Binding-site contacts:
Ligand atom O5 contacts residue GLN219 of chain 1.B at 3.7 Å.
Ligand atom O4 contacts residue LYS343 of chain 1.B at 3.8 Å.
Ligand atom O3 contacts residue TYR298 of chain 1.B at 4.2 Å.
Ligand atom C3 contacts residue GLN299 of chain 1.B at 4.2 Å.
Ligand atom O2 contacts residue GLN219 of chain 1.B at 4.3 Å.
Ligand atom O6 contacts residue VAL223 of chain 1.B at 4.0 Å.
Ligand atom O3 contacts residue LEU300 of chain 1.B at 4.4 Å.
Ligand atom C2 contacts residue GLN299 of chain 1.B at 4.3 Å.
Ligand atom O6 contacts residue TYR298 of chain 1.B at 4.4 Å.
Ligand atom O1 contacts residue GLN219 of chain 1.B at 3.4 Å (h-bond).
Ligand atom C2 contacts residue GLN219 of chain 1.B at 4.2 Å.
Ligand atom C4 contacts residue LYS343 of chain 1.B at 4.4 Å.
Ligand atom C5 contacts residue GLN219 of chain 1.B at 3.9 Å.
Ligand atom C1 contacts residue GLN299 of chain 1.B at 4.3 Å.
Ligand atom C3 contacts residue TYR298 of chain 1.B at 3.9 Å (hydrophobic).
Ligand atom C4 contacts residue TYR298 of chain 1.B at 3.6 Å (hydrophobic).
Ligand atom O6 contacts residue GLU220 of chain 1.B at 4.5 Å.
Ligand atom O2 contacts residue GLN299 of chain 1.B at 3.9 Å.
Ligand atom C1 contacts residue GLN219 of chain 1.B at 3.0 Å.
Ligand atom O6 contacts residue GLN219 of chain 1.B at 4.1 Å.
Ligand atom C5 contacts residue TYR298 of chain 1.B at 4.0 Å (hydrophobic).
Ligand atom O2 contacts residue LEU300 of chain 1.B at 4.1 Å.
Ligand atom C6 contacts residue TYR298 of chain 1.B at 4.4 Å (hydrophobic).

The small molecule below binds the protein below.
Small molecule (SMILES): OC[C@H]1O[C@@H](O)[C@H](O)[C@@H](O)[C@H]1O

Sequence of chain 1.B:
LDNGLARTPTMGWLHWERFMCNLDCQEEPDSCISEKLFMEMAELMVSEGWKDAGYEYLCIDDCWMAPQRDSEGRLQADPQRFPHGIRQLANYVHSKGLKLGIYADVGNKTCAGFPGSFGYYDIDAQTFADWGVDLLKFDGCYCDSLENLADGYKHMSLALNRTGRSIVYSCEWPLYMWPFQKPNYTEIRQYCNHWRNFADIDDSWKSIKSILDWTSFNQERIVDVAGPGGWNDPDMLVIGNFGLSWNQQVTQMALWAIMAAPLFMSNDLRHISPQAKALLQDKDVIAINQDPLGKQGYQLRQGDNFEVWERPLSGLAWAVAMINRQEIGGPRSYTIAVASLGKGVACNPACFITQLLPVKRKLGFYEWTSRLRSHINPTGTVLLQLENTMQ